The small molecule below binds the protein below.
Small molecule (SMILES): CC(=O)N[C@@H]1[C@@H](O)[C@H](O)[C@@H](CO)O[C@H]1O

Binding-site contacts:
Ligand atom C7 contacts residue ASN1102 of chain 1.C at 3.8 Å.
Ligand atom C2 contacts residue ASN1102 of chain 1.C at 2.5 Å.
Ligand atom O5 contacts residue ASN1102 of chain 1.C at 2.4 Å (h-bond).
Ligand atom C5 contacts residue ASN1102 of chain 1.C at 3.7 Å.
Ligand atom C4 contacts residue ALA734 of chain 1.C at 4.4 Å (hydrophobic).
Ligand atom C3 contacts residue ASN1102 of chain 1.C at 3.8 Å.
Ligand atom C8 contacts residue ASN1102 of chain 1.C at 4.2 Å.
Ligand atom C4 contacts residue ASN1102 of chain 1.C at 4.2 Å.
Ligand atom O4 contacts residue ALA734 of chain 1.C at 3.9 Å.
Ligand atom C1 contacts residue ASN1102 of chain 1.C at 1.4 Å.
Ligand atom C5 contacts residue ALA734 of chain 1.C at 3.7 Å (hydrophobic).
Ligand atom N2 contacts residue ASN1102 of chain 1.C at 2.9 Å (h-bond).
Ligand atom C6 contacts residue ALA734 of chain 1.C at 4.0 Å (hydrophobic).

Sequence of chain 1.C:
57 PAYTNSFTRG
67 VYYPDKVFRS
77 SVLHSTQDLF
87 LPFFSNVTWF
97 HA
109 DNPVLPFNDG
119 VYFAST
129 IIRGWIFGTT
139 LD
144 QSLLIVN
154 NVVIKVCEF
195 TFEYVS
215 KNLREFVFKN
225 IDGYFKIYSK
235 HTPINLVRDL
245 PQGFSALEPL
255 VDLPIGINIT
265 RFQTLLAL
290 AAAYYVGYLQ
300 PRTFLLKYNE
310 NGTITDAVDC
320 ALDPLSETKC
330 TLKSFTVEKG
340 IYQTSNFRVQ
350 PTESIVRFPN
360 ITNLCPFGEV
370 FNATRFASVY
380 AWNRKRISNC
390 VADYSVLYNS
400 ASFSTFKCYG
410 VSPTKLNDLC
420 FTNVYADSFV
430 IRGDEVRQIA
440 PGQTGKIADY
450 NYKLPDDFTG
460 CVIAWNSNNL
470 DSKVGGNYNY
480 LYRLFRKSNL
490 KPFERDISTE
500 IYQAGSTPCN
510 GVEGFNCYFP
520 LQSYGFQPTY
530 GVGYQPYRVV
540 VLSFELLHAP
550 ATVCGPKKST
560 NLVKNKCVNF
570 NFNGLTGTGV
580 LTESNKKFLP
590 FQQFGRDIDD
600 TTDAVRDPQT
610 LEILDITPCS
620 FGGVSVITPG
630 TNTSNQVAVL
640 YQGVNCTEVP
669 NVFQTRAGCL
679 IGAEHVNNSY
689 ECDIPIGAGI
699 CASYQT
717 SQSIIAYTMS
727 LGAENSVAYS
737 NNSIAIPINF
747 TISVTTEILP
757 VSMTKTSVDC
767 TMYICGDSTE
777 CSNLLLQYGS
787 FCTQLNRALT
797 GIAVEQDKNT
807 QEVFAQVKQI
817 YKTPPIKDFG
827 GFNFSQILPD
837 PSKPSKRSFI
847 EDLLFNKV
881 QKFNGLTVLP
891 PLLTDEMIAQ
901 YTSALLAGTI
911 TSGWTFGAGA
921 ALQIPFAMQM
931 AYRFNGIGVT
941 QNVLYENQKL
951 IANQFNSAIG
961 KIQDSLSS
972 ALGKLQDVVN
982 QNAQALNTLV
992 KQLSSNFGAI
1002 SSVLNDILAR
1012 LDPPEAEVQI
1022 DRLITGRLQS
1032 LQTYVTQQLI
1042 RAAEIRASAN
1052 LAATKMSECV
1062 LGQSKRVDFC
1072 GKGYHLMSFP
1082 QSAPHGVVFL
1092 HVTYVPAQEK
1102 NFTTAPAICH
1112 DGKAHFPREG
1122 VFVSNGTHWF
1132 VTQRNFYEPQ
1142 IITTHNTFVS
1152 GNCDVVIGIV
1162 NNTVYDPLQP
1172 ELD